Binding-site contacts:
Ligand atom C5 contacts residue VAL204 of chain 1.A at 4.0 Å (hydrophobic).
Ligand atom N10 contacts residue LEU316 of chain 1.A at 3.5 Å.
Ligand atom C12 contacts residue THR261 of chain 1.A at 3.6 Å.
Ligand atom N7 contacts residue PHE263 of chain 1.A at 3.7 Å.
Ligand atom C4 contacts residue VAL204 of chain 1.A at 4.0 Å (hydrophobic).
Ligand atom C24 contacts residue ILE259 of chain 1.A at 3.7 Å (hydrophobic).
Ligand atom C6 contacts residue LEU316 of chain 1.A at 3.5 Å (hydrophobic).
Ligand atom C2 contacts residue MET264 of chain 1.A at 3.2 Å (hydrophobic).
Ligand atom C9 contacts residue LEU316 of chain 1.A at 3.9 Å (hydrophobic).
Ligand atom C15 contacts residue LYS218 of chain 1.A at 3.8 Å.
Ligand atom C13 contacts residue THR261 of chain 1.A at 3.5 Å.
Ligand atom C33 contacts residue GLY267 of chain 1.A at 3.9 Å.
Ligand atom C33 contacts residue LEU316 of chain 1.A at 4.0 Å (hydrophobic).
Ligand atom C24 contacts residue ASP327 of chain 1.A at 3.8 Å.
Ligand atom N10 contacts residue THR261 of chain 1.A at 3.2 Å (h-bond).
Ligand atom N8 contacts residue VAL204 of chain 1.A at 3.6 Å.
Ligand atom C6 contacts residue GLU262 of chain 1.A at 4.1 Å.
Ligand atom C16 contacts residue ALA326 of chain 1.A at 4.0 Å (hydrophobic).
Ligand atom C14 contacts residue THR261 of chain 1.A at 3.9 Å.
Ligand atom N10 contacts residue ALA216 of chain 1.A at 3.2 Å.
Ligand atom N7 contacts residue MET264 of chain 1.A at 3.0 Å (h-bond).
Ligand atom N10 contacts residue GLU262 of chain 1.A at 3.0 Å (salt-bridge).
Ligand atom C14 contacts residue ASP327 of chain 1.A at 3.9 Å.
Ligand atom C5 contacts residue LEU316 of chain 1.A at 3.7 Å (hydrophobic).
Ligand atom N1 contacts residue LEU316 of chain 1.A at 4.0 Å.
Ligand atom C4 contacts residue LEU316 of chain 1.A at 3.9 Å (hydrophobic).
Ligand atom C13 contacts residue LYS218 of chain 1.A at 3.7 Å.
Ligand atom C12 contacts residue VAL204 of chain 1.A at 4.1 Å (hydrophobic).
Ligand atom C37 contacts residue GLY197 of chain 1.A at 3.8 Å.
Ligand atom C9 contacts residue VAL204 of chain 1.A at 3.7 Å (hydrophobic).
Ligand atom C37 contacts residue LEU196 of chain 1.A at 3.6 Å (hydrophobic).
Ligand atom N1 contacts residue VAL204 of chain 1.A at 3.8 Å.
Ligand atom C15 contacts residue ASP327 of chain 1.A at 3.2 Å.
Ligand atom C15 contacts residue ALA326 of chain 1.A at 4.0 Å (hydrophobic).
Ligand atom C24 contacts residue THR261 of chain 1.A at 3.7 Å.
Ligand atom C6 contacts residue ALA216 of chain 1.A at 3.6 Å (hydrophobic).
Ligand atom C33 contacts residue SER268 of chain 1.A at 3.4 Å.
Ligand atom N7 contacts residue ALA216 of chain 1.A at 3.9 Å.
Ligand atom C2 contacts residue PHE263 of chain 1.A at 3.8 Å (hydrophobic).
Ligand atom C14 contacts residue LYS218 of chain 1.A at 3.9 Å.

The small molecule below binds the protein below.
Small molecule (SMILES): Cc1ccc(-c2nn(C(C)(C)C)c3ncnc(N)c23)cc1

Sequence of chain 1.A:
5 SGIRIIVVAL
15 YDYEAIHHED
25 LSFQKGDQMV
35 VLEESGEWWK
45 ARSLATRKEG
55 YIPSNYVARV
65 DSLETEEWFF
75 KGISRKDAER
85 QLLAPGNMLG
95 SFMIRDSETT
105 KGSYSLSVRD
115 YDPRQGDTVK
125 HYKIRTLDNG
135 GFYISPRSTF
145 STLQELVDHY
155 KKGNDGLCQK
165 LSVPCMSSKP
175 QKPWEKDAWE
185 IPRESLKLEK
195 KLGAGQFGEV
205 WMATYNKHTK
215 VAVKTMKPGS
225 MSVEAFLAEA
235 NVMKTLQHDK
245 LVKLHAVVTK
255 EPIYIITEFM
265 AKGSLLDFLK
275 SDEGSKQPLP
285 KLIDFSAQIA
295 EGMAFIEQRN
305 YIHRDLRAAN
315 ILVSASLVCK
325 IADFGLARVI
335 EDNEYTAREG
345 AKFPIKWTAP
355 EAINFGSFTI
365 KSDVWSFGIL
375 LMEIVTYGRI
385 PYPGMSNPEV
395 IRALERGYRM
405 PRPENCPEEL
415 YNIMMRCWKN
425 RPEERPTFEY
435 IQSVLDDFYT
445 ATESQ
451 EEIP